Sequence of chain 1.D:
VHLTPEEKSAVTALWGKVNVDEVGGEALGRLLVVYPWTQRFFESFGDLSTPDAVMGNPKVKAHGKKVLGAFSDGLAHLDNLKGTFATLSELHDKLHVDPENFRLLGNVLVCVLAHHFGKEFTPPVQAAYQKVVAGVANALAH

A small-molecule ligand and the protein it binds are described below.
Small molecule (SMILES): O=Nc1ccccc1

Binding-site contacts:
Ligand atom C3 contacts residue HEM1 of chain 1.L at 3.8 Å.
Ligand atom C3 contacts residue PHE42 of chain 1.D at 3.8 Å (hydrophobic).
Ligand atom C4 contacts residue LEU106 of chain 1.D at 3.7 Å (hydrophobic).
Ligand atom O contacts residue LEU96 of chain 1.D at 3.4 Å.
Ligand atom N contacts residue LEU96 of chain 1.D at 3.8 Å.
Ligand atom C1 contacts residue HEM1 of chain 1.L at 3.4 Å.
Ligand atom C6 contacts residue ASN102 of chain 1.D at 4.3 Å.
Ligand atom O contacts residue VAL98 of chain 1.D at 3.2 Å.
Ligand atom C5 contacts residue HEM1 of chain 1.L at 4.3 Å.
Ligand atom C2 contacts residue PHE41 of chain 1.D at 4.2 Å (hydrophobic).
Ligand atom C4 contacts residue HEM1 of chain 1.L at 4.2 Å.
Ligand atom C5 contacts residue ASN102 of chain 1.D at 3.3 Å.
Ligand atom C4 contacts residue ASN102 of chain 1.D at 3.5 Å.
Ligand atom C3 contacts residue LEU31 of chain 1.D at 3.5 Å (hydrophobic).
Ligand atom C5 contacts residue LEU106 of chain 1.D at 4.3 Å (hydrophobic).
Ligand atom C1 contacts residue PHE103 of chain 1.D at 4.1 Å (hydrophobic).
Ligand atom C1 contacts residue PHE41 of chain 1.D at 4.5 Å (hydrophobic).
Ligand atom O contacts residue HEM1 of chain 1.L at 4.5 Å.
Ligand atom C5 contacts residue PHE103 of chain 1.D at 3.6 Å (hydrophobic).
Ligand atom O contacts residue PHE103 of chain 1.D at 3.1 Å.
Ligand atom C6 contacts residue PHE103 of chain 1.D at 3.3 Å (hydrophobic).
Ligand atom C1 contacts residue VAL98 of chain 1.D at 4.1 Å (hydrophobic).
Ligand atom C4 contacts residue LEU31 of chain 1.D at 3.6 Å (hydrophobic).
Ligand atom C2 contacts residue PHE42 of chain 1.D at 3.5 Å (hydrophobic).
Ligand atom N contacts residue HEM1 of chain 1.L at 3.7 Å.
Ligand atom N contacts residue PHE103 of chain 1.D at 3.9 Å.
Ligand atom C6 contacts residue HEM1 of chain 1.L at 3.9 Å.
Ligand atom C6 contacts residue VAL98 of chain 1.D at 3.8 Å (hydrophobic).
Ligand atom C3 contacts residue LEU106 of chain 1.D at 4.2 Å (hydrophobic).
Ligand atom N contacts residue LYS95 of chain 1.D at 3.8 Å.
Ligand atom O contacts residue LYS95 of chain 1.D at 3.5 Å (salt-bridge).
Ligand atom N contacts residue VAL98 of chain 1.D at 3.9 Å.
Ligand atom C2 contacts residue HEM1 of chain 1.L at 3.3 Å.